A small-molecule ligand and the protein it binds are described below.
Small molecule (SMILES): C[C@@H]1C[C@H]2O[C@@H]2/C=C\C=C\C(=O)Cc2c(Cl)c(O)cc(O)c2C(=O)O1

Binding-site contacts:
Ligand atom C17 contacts residue GLY80 of chain 1.H at 3.8 Å.
Ligand atom C4 contacts residue VAL172 of chain 1.H at 4.3 Å (hydrophobic).
Ligand atom C6 contacts residue ASN42 of chain 1.H at 4.2 Å.
Ligand atom O5 contacts residue VAL112 of chain 1.H at 3.3 Å.
Ligand atom C1 contacts residue ALA46 of chain 1.H at 4.3 Å (hydrophobic).
Ligand atom C3 contacts residue THR170 of chain 1.H at 3.6 Å.
Ligand atom O2 contacts residue ILE81 of chain 1.H at 4.2 Å.
Ligand atom C5 contacts residue SER43 of chain 1.H at 4.2 Å.
Ligand atom O2 contacts residue GLY80 of chain 1.H at 3.4 Å.
Ligand atom C16 contacts residue ILE79 of chain 1.H at 3.9 Å (hydrophobic).
Ligand atom O4 contacts residue VAL172 of chain 1.H at 3.6 Å.
Ligand atom C14 contacts residue ASP45 of chain 1.H at 4.0 Å.
Ligand atom O3 contacts residue ALA46 of chain 1.H at 3.8 Å.
Ligand atom O3 contacts residue ASP76 of chain 1.H at 3.0 Å (salt-bridge).
Ligand atom CL1 contacts residue VAL112 of chain 1.H at 3.4 Å.
Ligand atom O3 contacts residue THR170 of chain 1.H at 3.0 Å (h-bond).
Ligand atom C12 contacts residue ASN42 of chain 1.H at 4.2 Å.
Ligand atom O4 contacts residue SER43 of chain 1.H at 4.2 Å.
Ligand atom O6 contacts residue ASP45 of chain 1.H at 4.1 Å.
Ligand atom C5 contacts residue ASN42 of chain 1.H at 4.1 Å.
Ligand atom C1 contacts residue THR170 of chain 1.H at 3.8 Å.
Ligand atom C4 contacts residue ASP76 of chain 1.H at 4.3 Å.
Ligand atom C9 contacts residue VAL112 of chain 1.H at 4.2 Å (hydrophobic).
Ligand atom O3 contacts residue SER43 of chain 1.H at 3.7 Å.
Ligand atom C3 contacts residue SER43 of chain 1.H at 3.9 Å.
Ligand atom CL1 contacts residue PHE90 of chain 1.H at 4.0 Å.
Ligand atom C18 contacts residue GLY80 of chain 1.H at 3.2 Å.
Ligand atom C3 contacts residue ASP76 of chain 1.H at 4.3 Å.
Ligand atom C16 contacts residue ALA46 of chain 1.H at 3.9 Å (hydrophobic).
Ligand atom O4 contacts residue ASN42 of chain 1.H at 4.3 Å.
Ligand atom C5 contacts residue VAL172 of chain 1.H at 3.7 Å (hydrophobic).
Ligand atom O2 contacts residue THR170 of chain 1.H at 2.8 Å (h-bond).
Ligand atom C6 contacts residue VAL172 of chain 1.H at 4.1 Å (hydrophobic).
Ligand atom C4 contacts residue SER43 of chain 1.H at 3.2 Å.
Ligand atom O4 contacts residue LEU39 of chain 1.H at 3.2 Å.
Ligand atom C2 contacts residue THR170 of chain 1.H at 3.9 Å.
Ligand atom O2 contacts residue ALA46 of chain 1.H at 4.2 Å.
Ligand atom C18 contacts residue ILE81 of chain 1.H at 3.6 Å (hydrophobic).
Ligand atom C17 contacts residue ILE81 of chain 1.H at 4.3 Å (hydrophobic).
Ligand atom CL1 contacts residue ASN42 of chain 1.H at 3.9 Å.

Sequence of chain 1.H:
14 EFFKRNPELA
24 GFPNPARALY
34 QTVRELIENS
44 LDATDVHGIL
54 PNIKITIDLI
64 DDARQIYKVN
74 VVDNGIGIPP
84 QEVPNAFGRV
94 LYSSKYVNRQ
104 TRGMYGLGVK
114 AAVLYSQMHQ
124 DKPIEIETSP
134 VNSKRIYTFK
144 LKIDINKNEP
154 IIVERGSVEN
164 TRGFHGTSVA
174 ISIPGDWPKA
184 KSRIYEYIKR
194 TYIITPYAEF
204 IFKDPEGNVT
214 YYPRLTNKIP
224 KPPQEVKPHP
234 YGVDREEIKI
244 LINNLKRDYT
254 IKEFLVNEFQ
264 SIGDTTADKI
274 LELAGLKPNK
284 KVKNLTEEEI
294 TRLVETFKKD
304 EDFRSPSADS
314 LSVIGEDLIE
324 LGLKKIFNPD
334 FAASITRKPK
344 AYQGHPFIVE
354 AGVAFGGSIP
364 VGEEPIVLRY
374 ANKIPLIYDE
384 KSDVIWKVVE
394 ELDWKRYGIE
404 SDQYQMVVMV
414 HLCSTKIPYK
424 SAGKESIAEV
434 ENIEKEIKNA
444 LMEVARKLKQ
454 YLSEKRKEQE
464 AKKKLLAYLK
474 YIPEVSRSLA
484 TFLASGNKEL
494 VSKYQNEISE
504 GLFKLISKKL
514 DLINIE